The small molecule below binds the protein below.
Small molecule (SMILES): CC(=O)N[C@H]1[C@H](O[C@H]2[C@H](O)[C@@H](NC(C)=O)CO[C@@H]2CO)O[C@H](CO)[C@@H](O)[C@@H]1O

Binding-site contacts:
Ligand atom N2 contacts residue ASN699 of chain 1.C at 2.9 Å (h-bond).
Ligand atom C1 contacts residue ASP702 of chain 1.C at 4.2 Å.
Ligand atom C3 contacts residue ASN699 of chain 1.C at 3.7 Å.
Ligand atom O5 contacts residue ASP702 of chain 1.C at 3.5 Å.
Ligand atom C6 contacts residue SER701 of chain 1.C at 4.4 Å.
Ligand atom O6 contacts residue SER701 of chain 1.C at 3.1 Å (h-bond).
Ligand atom C5 contacts residue ASN699 of chain 1.C at 3.6 Å.
Ligand atom O7 contacts residue ASN699 of chain 1.C at 3.6 Å.
Ligand atom C5 contacts residue ASP702 of chain 1.C at 4.4 Å.
Ligand atom O6 contacts residue ASP702 of chain 1.C at 3.6 Å.
Ligand atom C2 contacts residue ASN699 of chain 1.C at 2.4 Å.
Ligand atom C4 contacts residue ASN699 of chain 1.C at 4.2 Å.
Ligand atom C1 contacts residue ASN699 of chain 1.C at 1.4 Å.
Ligand atom O4 contacts residue ASN168 of chain 1.C at 3.7 Å.
Ligand atom C6 contacts residue ASP702 of chain 1.C at 4.2 Å.
Ligand atom C2 contacts residue ASN168 of chain 1.C at 4.4 Å.
Ligand atom O5 contacts residue ASN699 of chain 1.C at 2.3 Å (h-bond).
Ligand atom C7 contacts residue ASN699 of chain 1.C at 3.5 Å.

Sequence of chain 1.C:
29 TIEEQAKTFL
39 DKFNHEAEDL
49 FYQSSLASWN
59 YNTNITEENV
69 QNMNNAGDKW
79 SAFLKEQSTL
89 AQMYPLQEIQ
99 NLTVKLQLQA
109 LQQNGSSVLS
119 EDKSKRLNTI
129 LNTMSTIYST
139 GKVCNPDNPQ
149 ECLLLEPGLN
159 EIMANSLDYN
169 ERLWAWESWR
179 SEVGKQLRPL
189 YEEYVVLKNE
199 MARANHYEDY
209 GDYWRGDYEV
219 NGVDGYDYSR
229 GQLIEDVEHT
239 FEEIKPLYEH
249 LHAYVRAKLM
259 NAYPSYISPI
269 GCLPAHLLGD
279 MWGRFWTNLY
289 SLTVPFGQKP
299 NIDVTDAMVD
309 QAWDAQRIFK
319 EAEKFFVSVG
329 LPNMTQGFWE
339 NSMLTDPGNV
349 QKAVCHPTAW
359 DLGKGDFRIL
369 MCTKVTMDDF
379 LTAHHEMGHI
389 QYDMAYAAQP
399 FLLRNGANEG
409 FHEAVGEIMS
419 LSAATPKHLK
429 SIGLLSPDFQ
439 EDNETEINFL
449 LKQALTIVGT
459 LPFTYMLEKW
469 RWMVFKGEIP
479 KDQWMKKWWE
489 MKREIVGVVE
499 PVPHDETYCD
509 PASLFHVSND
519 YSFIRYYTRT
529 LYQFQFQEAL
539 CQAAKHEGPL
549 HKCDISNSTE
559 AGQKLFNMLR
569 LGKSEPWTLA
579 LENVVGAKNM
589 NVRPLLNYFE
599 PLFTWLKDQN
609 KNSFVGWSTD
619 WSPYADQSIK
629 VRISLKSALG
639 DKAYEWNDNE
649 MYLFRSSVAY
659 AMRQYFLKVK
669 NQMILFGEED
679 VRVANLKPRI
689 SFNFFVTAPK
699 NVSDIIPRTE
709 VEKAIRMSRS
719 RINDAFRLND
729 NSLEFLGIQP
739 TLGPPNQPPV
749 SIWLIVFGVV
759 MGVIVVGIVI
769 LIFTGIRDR